The protein below binds the small molecule below.
Small molecule (SMILES): CC(=O)N[C@H]1[C@H](O[C@H]2[C@H](O)[C@@H](NC(C)=O)CO[C@@H]2CO)O[C@H](CO)[C@@H](O[C@@H]2O[C@H](CO[C@H]3O[C@H](CO)[C@@H](O)[C@H](O)[C@@H]3O)[C@@H](O)[C@H](O[C@H]3O[C@H](CO)[C@@H](O)[C@H](O)[C@@H]3O[C@H]3O[C@H](CO)[C@@H](O)[C@H](O)[C@@H]3O[C@H]3O[C@H](CO)[C@@H](O)[C@H](O)[C@@H]3O)[C@@H]2O)[C@@H]1O

Sequence of chain 4.A:
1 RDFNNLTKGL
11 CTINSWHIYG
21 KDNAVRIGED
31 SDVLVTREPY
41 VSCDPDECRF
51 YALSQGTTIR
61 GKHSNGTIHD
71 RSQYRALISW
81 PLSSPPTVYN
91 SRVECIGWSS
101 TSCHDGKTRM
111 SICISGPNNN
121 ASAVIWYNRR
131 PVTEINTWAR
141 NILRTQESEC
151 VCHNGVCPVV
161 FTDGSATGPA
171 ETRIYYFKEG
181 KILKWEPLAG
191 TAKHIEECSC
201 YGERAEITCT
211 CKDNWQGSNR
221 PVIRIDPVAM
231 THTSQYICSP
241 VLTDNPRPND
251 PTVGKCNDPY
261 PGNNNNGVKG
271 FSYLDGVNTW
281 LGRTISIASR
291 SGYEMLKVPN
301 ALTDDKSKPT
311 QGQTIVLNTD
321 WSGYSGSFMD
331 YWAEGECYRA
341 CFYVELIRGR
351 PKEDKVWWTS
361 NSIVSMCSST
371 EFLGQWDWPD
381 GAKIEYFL

Sequence of chain 2.A:
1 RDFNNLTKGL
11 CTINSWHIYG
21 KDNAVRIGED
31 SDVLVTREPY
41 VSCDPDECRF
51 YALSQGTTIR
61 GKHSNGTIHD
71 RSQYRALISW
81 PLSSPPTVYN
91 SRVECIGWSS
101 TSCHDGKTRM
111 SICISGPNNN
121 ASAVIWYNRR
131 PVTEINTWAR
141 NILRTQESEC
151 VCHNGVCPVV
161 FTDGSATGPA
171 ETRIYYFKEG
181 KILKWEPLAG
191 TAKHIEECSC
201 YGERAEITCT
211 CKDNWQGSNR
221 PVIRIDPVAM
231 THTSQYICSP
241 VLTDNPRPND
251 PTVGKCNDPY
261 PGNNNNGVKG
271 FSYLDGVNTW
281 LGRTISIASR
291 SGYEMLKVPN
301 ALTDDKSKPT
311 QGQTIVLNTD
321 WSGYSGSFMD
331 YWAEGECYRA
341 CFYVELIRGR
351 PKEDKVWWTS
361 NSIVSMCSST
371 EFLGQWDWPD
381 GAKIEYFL

Binding-site contacts:
Ligand atom C4 contacts residue GLU294 of chain 4.A at 3.5 Å.
Ligand atom C6 contacts residue LEU373 of chain 4.A at 3.3 Å (hydrophobic).
Ligand atom O5 contacts residue ASN120 of chain 2.A at 2.4 Å (h-bond).
Ligand atom C6 contacts residue GLN311 of chain 4.A at 3.6 Å.
Ligand atom C2 contacts residue ASN120 of chain 2.A at 2.4 Å.
Ligand atom C1 contacts residue ASN120 of chain 2.A at 1.5 Å.
Ligand atom O6 contacts residue ILE285 of chain 4.A at 2.8 Å (h-bond).
Ligand atom O4 contacts residue GLU294 of chain 4.A at 2.8 Å (salt-bridge).
Ligand atom O6 contacts residue GLN375 of chain 4.A at 3.3 Å.
Ligand atom O6 contacts residue ASP250 of chain 4.A at 2.6 Å (salt-bridge).
Ligand atom C3 contacts residue GLU294 of chain 4.A at 3.3 Å.
Ligand atom C3 contacts residue GLY312 of chain 4.A at 3.1 Å.
Ligand atom O3 contacts residue GLN311 of chain 4.A at 3.3 Å.
Ligand atom C7 contacts residue ASN120 of chain 2.A at 3.5 Å.
Ligand atom O3 contacts residue GLU294 of chain 4.A at 2.6 Å (salt-bridge).
Ligand atom N2 contacts residue ASN120 of chain 2.A at 2.8 Å (h-bond).
Ligand atom C8 contacts residue ASN119 of chain 2.A at 3.4 Å.
Ligand atom C6 contacts residue THR310 of chain 4.A at 3.6 Å.
Ligand atom C6 contacts residue ASP250 of chain 4.A at 3.5 Å.
Ligand atom O3 contacts residue ASP250 of chain 4.A at 3.0 Å (salt-bridge).
Ligand atom O3 contacts residue ARG283 of chain 4.A at 3.0 Å (salt-bridge).
Ligand atom O5 contacts residue GLN375 of chain 4.A at 3.4 Å (h-bond).
Ligand atom C5 contacts residue THR310 of chain 4.A at 3.7 Å.
Ligand atom O4 contacts residue ARG247 of chain 4.A at 3.2 Å (salt-bridge).
Ligand atom O2 contacts residue ASN249 of chain 4.A at 3.2 Å (h-bond).
Ligand atom C6 contacts residue ILE285 of chain 4.A at 3.5 Å (hydrophobic).
Ligand atom O5 contacts residue GLY374 of chain 4.A at 3.2 Å.
Ligand atom O6 contacts residue LYS308 of chain 4.A at 2.8 Å (salt-bridge).
Ligand atom C4 contacts residue ILE287 of chain 4.A at 3.7 Å (hydrophobic).
Ligand atom C5 contacts residue GLN375 of chain 4.A at 3.7 Å.
Ligand atom O5 contacts residue GLY312 of chain 4.A at 3.6 Å (h-bond).
Ligand atom O3 contacts residue ASN249 of chain 4.A at 2.7 Å (h-bond).
Ligand atom O5 contacts residue ARG283 of chain 4.A at 3.1 Å (salt-bridge).
Ligand atom O4 contacts residue ILE287 of chain 4.A at 3.2 Å.
Ligand atom O5 contacts residue ASP250 of chain 4.A at 3.5 Å (salt-bridge).
Ligand atom O2 contacts residue GLY312 of chain 4.A at 3.1 Å.
Ligand atom O2 contacts residue LEU296 of chain 4.A at 3.5 Å.
Ligand atom O6 contacts residue THR310 of chain 4.A at 3.5 Å (h-bond).
Ligand atom O3 contacts residue GLY312 of chain 4.A at 2.9 Å (h-bond).
Ligand atom C5 contacts residue ARG283 of chain 4.A at 3.5 Å.